The small molecule below binds the protein below.
Small molecule (SMILES): OCCN(CCO)c1nc(N2CCCCC2)c2nc(N(CCO)CCO)nc(N3CCCCC3)c2n1

Sequence of chain 1.A:
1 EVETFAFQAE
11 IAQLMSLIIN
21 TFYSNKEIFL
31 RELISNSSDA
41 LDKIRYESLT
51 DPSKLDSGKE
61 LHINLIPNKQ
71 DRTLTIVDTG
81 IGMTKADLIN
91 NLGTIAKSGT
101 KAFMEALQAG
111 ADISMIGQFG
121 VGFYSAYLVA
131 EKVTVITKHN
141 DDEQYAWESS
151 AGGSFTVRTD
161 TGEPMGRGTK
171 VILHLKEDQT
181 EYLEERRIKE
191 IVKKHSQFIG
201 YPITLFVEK

Binding-site contacts:
Ligand atom O4 contacts residue GLY120 of chain 1.A at 3.9 Å.
Ligand atom O2 contacts residue THR169 of chain 1.A at 3.5 Å (h-bond).
Ligand atom O2 contacts residue ALA40 of chain 1.A at 3.3 Å.
Ligand atom O1 contacts residue MG1 of chain 1.F at 2.6 Å.
Ligand atom C10 contacts residue ASP78 of chain 1.A at 3.3 Å.
Ligand atom C9 contacts residue THR169 of chain 1.A at 3.7 Å.
Ligand atom C20 contacts residue PHE123 of chain 1.A at 3.5 Å (hydrophobic).
Ligand atom C15 contacts residue ASN36 of chain 1.A at 3.5 Å.
Ligand atom C16 contacts residue ALA40 of chain 1.A at 3.7 Å (hydrophobic).
Ligand atom O1 contacts residue ASN36 of chain 1.A at 3.3 Å (h-bond).
Ligand atom N3 contacts residue LEU92 of chain 1.A at 3.9 Å.
Ligand atom N6 contacts residue LEU92 of chain 1.A at 3.6 Å.
Ligand atom N2 contacts residue MET83 of chain 1.A at 3.6 Å (h-bond).
Ligand atom C8 contacts residue VAL171 of chain 1.A at 3.8 Å (hydrophobic).
Ligand atom N5 contacts residue MET83 of chain 1.A at 3.8 Å.
Ligand atom N4 contacts residue LEU92 of chain 1.A at 3.9 Å.
Ligand atom O1 contacts residue LEU33 of chain 1.A at 3.4 Å.
Ligand atom C8 contacts residue PHE123 of chain 1.A at 3.5 Å (hydrophobic).
Ligand atom C11 contacts residue LEU92 of chain 1.A at 3.4 Å (hydrophobic).
Ligand atom C9 contacts residue MET83 of chain 1.A at 3.6 Å (hydrophobic).
Ligand atom C7 contacts residue VAL171 of chain 1.A at 3.5 Å (hydrophobic).
Ligand atom C24 contacts residue PHE123 of chain 1.A at 3.8 Å (hydrophobic).
Ligand atom N1 contacts residue ASN36 of chain 1.A at 3.9 Å.
Ligand atom C22 contacts residue LEU88 of chain 1.A at 3.7 Å (hydrophobic).
Ligand atom O3 contacts residue PHE123 of chain 1.A at 3.8 Å.
Ligand atom C7 contacts residue MG1 of chain 1.F at 3.5 Å.
Ligand atom N8 contacts residue PHE123 of chain 1.A at 3.8 Å.
Ligand atom C12 contacts residue ALA96 of chain 1.A at 3.7 Å (hydrophobic).
Ligand atom C12 contacts residue GLY120 of chain 1.A at 3.6 Å.
Ligand atom C3 contacts residue MET83 of chain 1.A at 3.7 Å (hydrophobic).
Ligand atom C8 contacts residue MG1 of chain 1.F at 3.5 Å.
Ligand atom C6 contacts residue LEU92 of chain 1.A at 3.7 Å (hydrophobic).
Ligand atom C14 contacts residue GLY120 of chain 1.A at 3.4 Å.
Ligand atom C4 contacts residue MET83 of chain 1.A at 3.8 Å (hydrophobic).
Ligand atom C13 contacts residue LEU92 of chain 1.A at 3.9 Å (hydrophobic).
Ligand atom C11 contacts residue ALA96 of chain 1.A at 3.8 Å (hydrophobic).
Ligand atom C10 contacts residue ASN36 of chain 1.A at 3.8 Å.
Ligand atom O2 contacts residue ASP78 of chain 1.A at 2.6 Å (salt-bridge).
Ligand atom O3 contacts residue TYR124 of chain 1.A at 3.6 Å.
Ligand atom C8 contacts residue ASN36 of chain 1.A at 3.8 Å.